Sequence of chain 1.B:
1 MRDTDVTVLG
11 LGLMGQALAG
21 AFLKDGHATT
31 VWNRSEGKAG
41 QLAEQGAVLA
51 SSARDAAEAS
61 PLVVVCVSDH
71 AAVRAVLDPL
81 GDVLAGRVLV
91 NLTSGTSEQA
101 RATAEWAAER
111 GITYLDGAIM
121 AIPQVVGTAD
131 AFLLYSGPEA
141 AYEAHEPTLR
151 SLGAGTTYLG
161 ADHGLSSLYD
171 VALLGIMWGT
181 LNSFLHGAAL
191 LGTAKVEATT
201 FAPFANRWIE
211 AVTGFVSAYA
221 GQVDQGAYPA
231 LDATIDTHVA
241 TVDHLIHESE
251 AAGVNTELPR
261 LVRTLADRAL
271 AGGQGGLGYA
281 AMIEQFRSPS

Sequence of chain 1.C:
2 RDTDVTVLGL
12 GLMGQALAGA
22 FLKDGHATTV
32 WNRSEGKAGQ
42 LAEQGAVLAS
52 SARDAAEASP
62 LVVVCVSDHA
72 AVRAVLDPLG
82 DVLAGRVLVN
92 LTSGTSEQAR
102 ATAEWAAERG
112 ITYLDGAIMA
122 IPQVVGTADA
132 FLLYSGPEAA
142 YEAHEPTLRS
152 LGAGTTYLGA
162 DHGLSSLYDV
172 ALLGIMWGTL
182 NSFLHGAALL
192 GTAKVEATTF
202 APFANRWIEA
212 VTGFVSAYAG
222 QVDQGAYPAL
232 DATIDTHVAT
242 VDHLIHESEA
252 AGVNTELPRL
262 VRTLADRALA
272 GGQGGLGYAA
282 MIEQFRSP

This protein binds this small molecule.
Small molecule (SMILES): OC(O)(c1ccccc1)C(F)(F)F

Binding-site contacts:
Ligand atom C7 contacts residue NAP1 of chain 1.L at 4.0 Å.
Ligand atom O1 contacts residue HIS238 of chain 1.B at 3.4 Å.
Ligand atom C7 contacts residue MET177 of chain 1.C at 4.0 Å (hydrophobic).
Ligand atom C5 contacts residue NAP1 of chain 1.L at 4.0 Å.
Ligand atom O2 contacts residue LEU174 of chain 1.C at 3.5 Å.
Ligand atom F1 contacts residue SER94 of chain 1.C at 3.7 Å.
Ligand atom C8 contacts residue THR237 of chain 1.B at 4.0 Å.
Ligand atom F3 contacts residue ALA233 of chain 1.B at 4.0 Å.
Ligand atom F3 contacts residue NAP1 of chain 1.L at 3.0 Å.
Ligand atom F1 contacts residue NAP1 of chain 1.L at 3.1 Å.
Ligand atom O2 contacts residue TRP178 of chain 1.C at 3.8 Å.
Ligand atom F1 contacts residue THR241 of chain 1.B at 3.8 Å.
Ligand atom C2 contacts residue MET177 of chain 1.C at 4.0 Å (hydrophobic).
Ligand atom O2 contacts residue THR241 of chain 1.B at 2.7 Å (h-bond).
Ligand atom C6 contacts residue NAP1 of chain 1.L at 3.9 Å.
Ligand atom O1 contacts residue ALA233 of chain 1.B at 4.0 Å.
Ligand atom C4 contacts residue ALA121 of chain 1.C at 3.9 Å (hydrophobic).
Ligand atom C7 contacts residue HIS238 of chain 1.B at 3.7 Å.
Ligand atom O1 contacts residue THR241 of chain 1.B at 3.8 Å.
Ligand atom O1 contacts residue THR237 of chain 1.B at 4.0 Å.
Ligand atom F3 contacts residue THR237 of chain 1.B at 3.4 Å.
Ligand atom F2 contacts residue HIS238 of chain 1.B at 4.0 Å.
Ligand atom F2 contacts residue THR237 of chain 1.B at 3.1 Å.
Ligand atom C1 contacts residue THR241 of chain 1.B at 3.7 Å.
Ligand atom C5 contacts residue ILE122 of chain 1.C at 3.7 Å (hydrophobic).
Ligand atom C3 contacts residue NAP1 of chain 1.L at 3.5 Å.
Ligand atom C3 contacts residue LEU174 of chain 1.C at 3.6 Å (hydrophobic).
Ligand atom C5 contacts residue ALA121 of chain 1.C at 4.0 Å (hydrophobic).
Ligand atom C4 contacts residue TRP208 of chain 1.B at 3.7 Å (hydrophobic).
Ligand atom C8 contacts residue THR241 of chain 1.B at 3.8 Å.
Ligand atom F2 contacts residue NAP1 of chain 1.L at 3.0 Å.
Ligand atom C8 contacts residue NAP1 of chain 1.L at 3.4 Å.
Ligand atom C6 contacts residue ILE122 of chain 1.C at 3.7 Å (hydrophobic).
Ligand atom O2 contacts residue MET177 of chain 1.C at 4.0 Å.
Ligand atom C4 contacts residue NAP1 of chain 1.L at 3.5 Å.
Ligand atom C5 contacts residue TRP208 of chain 1.B at 3.8 Å (hydrophobic).
Ligand atom F2 contacts residue THR241 of chain 1.B at 3.0 Å.
Ligand atom C7 contacts residue ALA233 of chain 1.B at 4.0 Å (hydrophobic).
Ligand atom C6 contacts residue MET177 of chain 1.C at 3.8 Å (hydrophobic).
Ligand atom C2 contacts residue NAP1 of chain 1.L at 4.0 Å.